This protein binds this small molecule.
Small molecule (SMILES): CCN(CC)CCNC(=O)c1c(C)[nH]c(/C=C2\C(=O)Nc3ccc(Cl)cc32)c1C

Binding-site contacts:
Ligand atom CAW contacts residue LEU17 of chain 1.A at 3.9 Å (hydrophobic).
Ligand atom NAP contacts residue VAL88 of chain 1.A at 3.7 Å.
Ligand atom CAQ contacts residue LEU17 of chain 1.A at 3.2 Å (hydrophobic).
Ligand atom CAB contacts residue MET85 of chain 1.A at 4.0 Å (hydrophobic).
Ligand atom NAH contacts residue VAL69 of chain 1.A at 4.0 Å.
Ligand atom CAR contacts residue VAL88 of chain 1.A at 3.4 Å (hydrophobic).
Ligand atom CAD contacts residue VAL25 of chain 1.A at 4.0 Å (hydrophobic).
Ligand atom CAB contacts residue THR151 of chain 1.A at 3.5 Å.
Ligand atom NAP contacts residue LEU17 of chain 1.A at 3.8 Å.
Ligand atom CAA contacts residue THR151 of chain 1.A at 3.8 Å.
Ligand atom OAJ contacts residue GLN86 of chain 1.A at 4.0 Å.
Ligand atom CAC contacts residue GLN86 of chain 1.A at 4.0 Å.
Ligand atom CL contacts residue EDO1 of chain 1.E at 3.6 Å.
Ligand atom OAJ contacts residue VAL88 of chain 1.A at 2.8 Å (h-bond).
Ligand atom CAE contacts residue THR151 of chain 1.A at 3.9 Å.
Ligand atom CAO contacts residue VAL88 of chain 1.A at 3.9 Å (hydrophobic).
Ligand atom CAN contacts residue LEU17 of chain 1.A at 4.0 Å (hydrophobic).
Ligand atom CAC contacts residue ALA38 of chain 1.A at 4.0 Å (hydrophobic).
Ligand atom CAC contacts residue VAL69 of chain 1.A at 4.0 Å (hydrophobic).
Ligand atom CAL contacts residue LEU138 of chain 1.A at 3.7 Å (hydrophobic).
Ligand atom CAA contacts residue ASP152 of chain 1.A at 3.9 Å.
Ligand atom CAI contacts residue VAL88 of chain 1.A at 3.8 Å (hydrophobic).
Ligand atom CL contacts residue ASP152 of chain 1.A at 3.2 Å.
Ligand atom CAL contacts residue LEU17 of chain 1.A at 4.0 Å (hydrophobic).
Ligand atom NAH contacts residue ALA38 of chain 1.A at 3.3 Å.
Ligand atom CAI contacts residue ALA38 of chain 1.A at 3.7 Å (hydrophobic).
Ligand atom CAF contacts residue ALA38 of chain 1.A at 3.5 Å (hydrophobic).
Ligand atom CAM contacts residue LEU17 of chain 1.A at 3.9 Å (hydrophobic).
Ligand atom CL contacts residue LYS40 of chain 1.A at 3.5 Å.
Ligand atom CAK contacts residue LEU138 of chain 1.A at 4.0 Å (hydrophobic).
Ligand atom CAC contacts residue MET85 of chain 1.A at 3.6 Å (hydrophobic).
Ligand atom OAJ contacts residue LEU87 of chain 1.A at 3.6 Å.
Ligand atom NAH contacts residue GLN86 of chain 1.A at 2.9 Å (h-bond).
Ligand atom NAP contacts residue LEU138 of chain 1.A at 3.9 Å.
Ligand atom CAI contacts residue GLN86 of chain 1.A at 3.9 Å.
Ligand atom CL contacts residue VAL25 of chain 1.A at 3.5 Å.
Ligand atom CAM contacts residue LEU138 of chain 1.A at 4.0 Å (hydrophobic).
Ligand atom CAD contacts residue THR151 of chain 1.A at 4.0 Å.
Ligand atom CAA contacts residue VAL25 of chain 1.A at 3.9 Å (hydrophobic).
Ligand atom CAF contacts residue GLN86 of chain 1.A at 3.8 Å.

Sequence of chain 1.A:
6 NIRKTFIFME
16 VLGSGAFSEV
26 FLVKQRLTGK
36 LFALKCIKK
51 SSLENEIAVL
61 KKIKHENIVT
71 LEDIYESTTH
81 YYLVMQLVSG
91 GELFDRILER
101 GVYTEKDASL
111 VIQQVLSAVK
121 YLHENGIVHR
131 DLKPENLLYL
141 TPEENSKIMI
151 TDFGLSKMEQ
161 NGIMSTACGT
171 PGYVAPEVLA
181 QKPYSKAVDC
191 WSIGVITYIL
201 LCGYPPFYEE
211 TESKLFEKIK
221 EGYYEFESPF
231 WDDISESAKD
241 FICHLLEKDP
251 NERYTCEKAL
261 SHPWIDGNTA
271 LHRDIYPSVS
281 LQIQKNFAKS